A small-molecule ligand and the protein it binds are described below.
Small molecule (SMILES): N#Cc1c(-c2ccc3ccn(Cc4cccnc4)c3c2)n[nH]c1N

Sequence of chain 1.A:
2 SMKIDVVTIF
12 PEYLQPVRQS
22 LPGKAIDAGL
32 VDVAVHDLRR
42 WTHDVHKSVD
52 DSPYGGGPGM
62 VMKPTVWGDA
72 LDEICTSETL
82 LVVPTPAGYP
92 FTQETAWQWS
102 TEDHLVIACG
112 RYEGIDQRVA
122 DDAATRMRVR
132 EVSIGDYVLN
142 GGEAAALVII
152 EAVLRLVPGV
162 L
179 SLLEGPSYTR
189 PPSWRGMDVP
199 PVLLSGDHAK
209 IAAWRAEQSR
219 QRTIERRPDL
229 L

Sequence of chain 1.B:
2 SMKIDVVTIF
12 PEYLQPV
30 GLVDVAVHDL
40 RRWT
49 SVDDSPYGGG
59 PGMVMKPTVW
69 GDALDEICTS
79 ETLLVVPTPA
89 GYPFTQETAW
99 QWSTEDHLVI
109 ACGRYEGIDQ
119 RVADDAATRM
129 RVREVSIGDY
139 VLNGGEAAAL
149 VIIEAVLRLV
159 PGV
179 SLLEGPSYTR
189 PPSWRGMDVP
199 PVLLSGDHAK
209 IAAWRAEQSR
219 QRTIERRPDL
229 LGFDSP

Binding-site contacts:
Ligand atom N01 contacts residue GLY136 of chain 1.B at 2.9 Å (h-bond).
Ligand atom C14 contacts residue LEU140 of chain 1.B at 3.7 Å (hydrophobic).
Ligand atom C23 contacts residue TYR113 of chain 1.B at 3.4 Å (hydrophobic).
Ligand atom N01 contacts residue SER134 of chain 1.B at 3.1 Å (h-bond).
Ligand atom N03 contacts residue LEU140 of chain 1.B at 3.5 Å (h-bond).
Ligand atom C11 contacts residue GLY143 of chain 1.B at 3.5 Å.
Ligand atom N08 contacts residue ILE135 of chain 1.B at 3.5 Å (h-bond).
Ligand atom N01 contacts residue TYR138 of chain 1.B at 3.6 Å (h-bond).
Ligand atom N08 contacts residue PRO85 of chain 1.B at 3.5 Å.
Ligand atom N08 contacts residue VAL133 of chain 1.B at 3.4 Å (h-bond).
Ligand atom C02 contacts residue TYR138 of chain 1.B at 3.4 Å (hydrophobic).
Ligand atom C24 contacts residue GLY111 of chain 1.B at 3.1 Å.
Ligand atom C21 contacts residue VAL139 of chain 1.B at 3.7 Å (hydrophobic).
Ligand atom C11 contacts residue PRO85 of chain 1.B at 3.2 Å (hydrophobic).
Ligand atom C14 contacts residue PRO87 of chain 1.B at 3.6 Å (hydrophobic).
Ligand atom C22 contacts residue LEU140 of chain 1.B at 3.6 Å (hydrophobic).
Ligand atom N08 contacts residue ALA146 of chain 1.B at 3.5 Å.
Ligand atom C12 contacts residue GLY143 of chain 1.B at 3.6 Å.
Ligand atom C23 contacts residue ARG112 of chain 1.B at 3.7 Å.
Ligand atom C16 contacts residue TYR113 of chain 1.B at 3.3 Å (hydrophobic).
Ligand atom C18 contacts residue GLU114 of chain 1.B at 3.6 Å.
Ligand atom C10 contacts residue PRO85 of chain 1.B at 3.7 Å (hydrophobic).
Ligand atom N08 contacts residue SER134 of chain 1.B at 3.5 Å.
Ligand atom C24 contacts residue ARG112 of chain 1.B at 3.7 Å.
Ligand atom C12 contacts residue GLY142 of chain 1.B at 3.6 Å.
Ligand atom C13 contacts residue GLY142 of chain 1.B at 3.6 Å.
Ligand atom C22 contacts residue VAL139 of chain 1.B at 3.5 Å (hydrophobic).
Ligand atom C16 contacts residue ASN141 of chain 1.B at 3.5 Å.
Ligand atom N15 contacts residue GLY142 of chain 1.B at 3.7 Å.
Ligand atom C10 contacts residue THR86 of chain 1.B at 3.6 Å.
Ligand atom C16 contacts residue LEU140 of chain 1.B at 3.3 Å (hydrophobic).
Ligand atom N15 contacts residue ASN141 of chain 1.B at 3.6 Å.
Ligand atom N08 contacts residue THR86 of chain 1.B at 3.4 Å (h-bond).
Ligand atom N04 contacts residue LEU140 of chain 1.B at 3.0 Å (h-bond).
Ligand atom N19 contacts residue GLU114 of chain 1.B at 3.5 Å (salt-bridge).
Ligand atom N01 contacts residue ILE135 of chain 1.B at 3.6 Å.
Ligand atom C11 contacts residue GLY142 of chain 1.B at 3.7 Å.
Ligand atom C17 contacts residue TYR113 of chain 1.B at 3.6 Å (hydrophobic).
Ligand atom C09 contacts residue PRO87 of chain 1.B at 3.5 Å (hydrophobic).
Ligand atom N03 contacts residue TYR138 of chain 1.B at 2.6 Å (h-bond).